Sequence of chain 23.A:
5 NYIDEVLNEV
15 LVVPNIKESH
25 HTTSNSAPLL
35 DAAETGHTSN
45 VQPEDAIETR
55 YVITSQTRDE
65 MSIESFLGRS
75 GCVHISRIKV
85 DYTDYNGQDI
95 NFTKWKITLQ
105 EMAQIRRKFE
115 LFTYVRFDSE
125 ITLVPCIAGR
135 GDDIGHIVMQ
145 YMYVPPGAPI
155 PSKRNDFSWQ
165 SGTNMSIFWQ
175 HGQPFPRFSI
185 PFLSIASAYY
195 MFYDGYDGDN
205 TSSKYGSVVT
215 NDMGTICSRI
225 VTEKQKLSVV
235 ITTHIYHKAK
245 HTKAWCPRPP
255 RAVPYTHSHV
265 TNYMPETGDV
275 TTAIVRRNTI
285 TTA

A small-molecule ligand and the protein it binds are described below.
Small molecule (SMILES): Cc1cc(CCCOc2c(Cl)cc(C3=NCCO3)cc2Cl)on1

Binding-site contacts:
Ligand atom N2 contacts residue ASN215 of chain 23.A at 4.0 Å.
Ligand atom C3B contacts residue ILE125 of chain 23.A at 4.3 Å (hydrophobic).
Ligand atom C3 contacts residue LEU103 of chain 23.A at 4.3 Å (hydrophobic).
Ligand atom O1A contacts residue ILE239 of chain 23.A at 4.3 Å.
Ligand atom C5A contacts residue TYR145 of chain 23.A at 3.7 Å (hydrophobic).
Ligand atom C4B contacts residue ILE125 of chain 23.A at 4.0 Å (hydrophobic).
Ligand atom C2C contacts residue ILE101 of chain 23.A at 4.2 Å (hydrophobic).
Ligand atom C5B contacts residue ILE220 of chain 23.A at 4.3 Å (hydrophobic).
Ligand atom C31 contacts residue MET195 of chain 23.A at 3.9 Å (hydrophobic).
Ligand atom C2A contacts residue PHE182 of chain 23.A at 4.1 Å (hydrophobic).
Ligand atom C31 contacts residue LEU103 of chain 23.A at 4.1 Å (hydrophobic).
Ligand atom CL2 contacts residue LEU187 of chain 23.A at 3.9 Å.
Ligand atom O1A contacts residue LEU127 of chain 23.A at 4.1 Å.
Ligand atom C2C contacts residue MET217 of chain 23.A at 3.9 Å (hydrophobic).
Ligand atom C2B contacts residue ILE125 of chain 23.A at 4.1 Å (hydrophobic).
Ligand atom C2B contacts residue TYR147 of chain 23.A at 3.4 Å (hydrophobic).
Ligand atom C4B contacts residue ILE220 of chain 23.A at 4.2 Å (hydrophobic).
Ligand atom N3A contacts residue ILE220 of chain 23.A at 4.3 Å.
Ligand atom C4A contacts residue TYR145 of chain 23.A at 3.7 Å (hydrophobic).
Ligand atom C2B contacts residue ILE184 of chain 23.A at 4.1 Å (hydrophobic).
Ligand atom C5 contacts residue MET217 of chain 23.A at 3.8 Å (hydrophobic).
Ligand atom CL1 contacts residue ILE239 of chain 23.A at 4.0 Å.
Ligand atom C6B contacts residue ILE125 of chain 23.A at 3.3 Å (hydrophobic).
Ligand atom C2A contacts residue ILE220 of chain 23.A at 4.1 Å (hydrophobic).
Ligand atom CL2 contacts residue TYR147 of chain 23.A at 2.4 Å.
Ligand atom N3A contacts residue PHE182 of chain 23.A at 4.1 Å.
Ligand atom CL2 contacts residue ILE184 of chain 23.A at 4.2 Å.
Ligand atom C4A contacts residue MET146 of chain 23.A at 4.0 Å (hydrophobic).
Ligand atom N3A contacts residue TYR147 of chain 23.A at 4.1 Å.
Ligand atom C3 contacts residue MET217 of chain 23.A at 4.2 Å (hydrophobic).
Ligand atom CL1 contacts residue ILE125 of chain 23.A at 3.7 Å.
Ligand atom C5A contacts residue LEU127 of chain 23.A at 3.8 Å (hydrophobic).
Ligand atom C3B contacts residue TYR147 of chain 23.A at 3.3 Å (hydrophobic).
Ligand atom C3C contacts residue ILE101 of chain 23.A at 3.8 Å (hydrophobic).
Ligand atom N2 contacts residue MET217 of chain 23.A at 3.1 Å (h-bond).
Ligand atom O1 contacts residue MET217 of chain 23.A at 2.7 Å (h-bond).
Ligand atom O1B contacts residue ILE125 of chain 23.A at 4.1 Å.
Ligand atom C4 contacts residue LEU103 of chain 23.A at 3.6 Å (hydrophobic).
Ligand atom C1B contacts residue ILE125 of chain 23.A at 3.6 Å (hydrophobic).
Ligand atom C5B contacts residue ILE125 of chain 23.A at 3.5 Å (hydrophobic).